Binding-site contacts:
Ligand atom C2 contacts residue GLN51 of chain 1.B at 3.8 Å.
Ligand atom C7 contacts residue ASN94 of chain 1.A at 3.6 Å.
Ligand atom O7 contacts residue ASN94 of chain 1.A at 3.0 Å (h-bond).
Ligand atom O1 contacts residue ASN94 of chain 1.A at 3.9 Å.
Ligand atom O1 contacts residue PHE24 of chain 1.B at 3.2 Å.
Ligand atom O1 contacts residue GLN51 of chain 1.B at 3.3 Å (h-bond).
Ligand atom C1 contacts residue GLN51 of chain 1.B at 3.7 Å.
Ligand atom O5 contacts residue PHE24 of chain 1.B at 4.2 Å.
Ligand atom C6 contacts residue THR49 of chain 1.B at 4.4 Å.
Ligand atom C5 contacts residue ASN94 of chain 1.A at 4.0 Å.
Ligand atom C2 contacts residue ASN94 of chain 1.A at 3.0 Å.
Ligand atom O5 contacts residue THR49 of chain 1.B at 3.8 Å.
Ligand atom C1 contacts residue PHE24 of chain 1.B at 4.2 Å (hydrophobic).
Ligand atom N2 contacts residue ASN94 of chain 1.A at 3.6 Å (h-bond).
Ligand atom O5 contacts residue ASN94 of chain 1.A at 2.8 Å (h-bond).
Ligand atom N2 contacts residue GLN51 of chain 1.B at 3.0 Å (h-bond).
Ligand atom C8 contacts residue GLN51 of chain 1.B at 4.3 Å.
Ligand atom C7 contacts residue GLN51 of chain 1.B at 3.8 Å.
Ligand atom C5 contacts residue PHE24 of chain 1.B at 4.3 Å (hydrophobic).
Ligand atom C1 contacts residue ASN94 of chain 1.A at 2.8 Å.
Ligand atom C3 contacts residue ASN94 of chain 1.A at 4.4 Å.

Sequence of chain 1.B:
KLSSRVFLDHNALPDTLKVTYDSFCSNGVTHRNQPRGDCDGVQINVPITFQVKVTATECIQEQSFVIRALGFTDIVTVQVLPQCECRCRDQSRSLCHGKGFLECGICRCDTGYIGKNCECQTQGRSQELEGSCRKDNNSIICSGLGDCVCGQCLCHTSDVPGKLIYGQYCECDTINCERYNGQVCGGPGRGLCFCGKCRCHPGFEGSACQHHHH

Sequence of chain 1.A:
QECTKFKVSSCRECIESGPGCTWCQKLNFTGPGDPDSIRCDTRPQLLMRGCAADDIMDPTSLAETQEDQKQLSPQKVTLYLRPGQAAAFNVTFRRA

A small-molecule ligand and the protein it binds are described below.
Small molecule (SMILES): CC(=O)N[C@@H]1[C@@H](O)[C@H](O)[C@@H](CO)O[C@H]1O